Sequence of chain 1.B:
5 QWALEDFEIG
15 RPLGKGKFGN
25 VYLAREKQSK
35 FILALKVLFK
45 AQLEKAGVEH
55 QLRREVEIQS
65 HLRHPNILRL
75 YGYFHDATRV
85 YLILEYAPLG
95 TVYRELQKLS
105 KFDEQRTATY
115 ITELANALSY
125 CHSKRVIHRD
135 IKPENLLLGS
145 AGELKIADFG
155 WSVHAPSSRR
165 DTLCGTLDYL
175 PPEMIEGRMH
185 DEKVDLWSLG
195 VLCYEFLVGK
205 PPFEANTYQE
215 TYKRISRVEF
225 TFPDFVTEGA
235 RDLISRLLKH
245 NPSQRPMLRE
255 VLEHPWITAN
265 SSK

This protein binds this small molecule.
Small molecule (SMILES): Clc1ccccc1Nc1ccnc(Nc2ccc(-c3nnn[nH]3)cc2)n1

Binding-site contacts:
Ligand atom C04 contacts residue THR95 of chain 1.B at 3.6 Å.
Ligand atom C24 contacts residue GLY94 of chain 1.B at 3.9 Å.
Ligand atom C05 contacts residue GLY18 of chain 1.B at 3.9 Å.
Ligand atom C25 contacts residue LEU17 of chain 1.B at 3.9 Å (hydrophobic).
Ligand atom C11 contacts residue LEU141 of chain 1.B at 3.5 Å (hydrophobic).
Ligand atom N20 contacts residue ARG15 of chain 1.B at 3.2 Å (salt-bridge).
Ligand atom C17 contacts residue GLY94 of chain 1.B at 3.7 Å.
Ligand atom C13 contacts residue LEU17 of chain 1.B at 3.9 Å (hydrophobic).
Ligand atom N12 contacts residue LEU141 of chain 1.B at 3.7 Å.
Ligand atom C13 contacts residue ALA91 of chain 1.B at 3.8 Å (hydrophobic).
Ligand atom C07 contacts residue VAL157 of chain 1.B at 3.4 Å (hydrophobic).
Ligand atom C09 contacts residue LEU141 of chain 1.B at 3.6 Å (hydrophobic).
Ligand atom C03 contacts residue VAL157 of chain 1.B at 3.4 Å (hydrophobic).
Ligand atom C25 contacts residue GLY94 of chain 1.B at 3.9 Å.
Ligand atom C10 contacts residue LEU141 of chain 1.B at 3.4 Å (hydrophobic).
Ligand atom N26 contacts residue LEU141 of chain 1.B at 3.7 Å.
Ligand atom C11 contacts residue LEU72 of chain 1.B at 3.6 Å (hydrophobic).
Ligand atom C16 contacts residue GLY94 of chain 1.B at 3.7 Å.
Ligand atom N08 contacts residue VAL157 of chain 1.B at 3.8 Å.
Ligand atom C16 contacts residue ALA91 of chain 1.B at 3.0 Å (hydrophobic).
Ligand atom CL2 contacts residue ALA151 of chain 1.B at 3.4 Å.
Ligand atom C03 contacts residue THR95 of chain 1.B at 3.5 Å.
Ligand atom C10 contacts residue LEU72 of chain 1.B at 3.8 Å (hydrophobic).
Ligand atom C13 contacts residue LEU141 of chain 1.B at 3.8 Å (hydrophobic).
Ligand atom C11 contacts residue ALA38 of chain 1.B at 3.7 Å (hydrophobic).
Ligand atom C04 contacts residue VAL157 of chain 1.B at 3.4 Å (hydrophobic).
Ligand atom C18 contacts residue GLY94 of chain 1.B at 3.9 Å.
Ligand atom N12 contacts residue ALA91 of chain 1.B at 3.2 Å (h-bond).
Ligand atom N14 contacts residue ALA91 of chain 1.B at 2.8 Å (h-bond).
Ligand atom C15 contacts residue ALA91 of chain 1.B at 3.3 Å (hydrophobic).
Ligand atom C24 contacts residue LEU17 of chain 1.B at 3.9 Å (hydrophobic).
Ligand atom C06 contacts residue VAL157 of chain 1.B at 3.8 Å (hydrophobic).
Ligand atom C03 contacts residue GLU138 of chain 1.B at 3.4 Å.
Ligand atom C05 contacts residue LEU17 of chain 1.B at 3.6 Å (hydrophobic).
Ligand atom C02 contacts residue VAL157 of chain 1.B at 3.4 Å (hydrophobic).
Ligand atom C11 contacts residue GLU89 of chain 1.B at 3.5 Å.
Ligand atom N21 contacts residue ARG15 of chain 1.B at 3.9 Å.
Ligand atom CL2 contacts residue LEU141 of chain 1.B at 3.8 Å.
Ligand atom C15 contacts residue GLY94 of chain 1.B at 3.7 Å.
Ligand atom C04 contacts residue ALA159 of chain 1.B at 3.9 Å (hydrophobic).